Sequence of chain 1.G:
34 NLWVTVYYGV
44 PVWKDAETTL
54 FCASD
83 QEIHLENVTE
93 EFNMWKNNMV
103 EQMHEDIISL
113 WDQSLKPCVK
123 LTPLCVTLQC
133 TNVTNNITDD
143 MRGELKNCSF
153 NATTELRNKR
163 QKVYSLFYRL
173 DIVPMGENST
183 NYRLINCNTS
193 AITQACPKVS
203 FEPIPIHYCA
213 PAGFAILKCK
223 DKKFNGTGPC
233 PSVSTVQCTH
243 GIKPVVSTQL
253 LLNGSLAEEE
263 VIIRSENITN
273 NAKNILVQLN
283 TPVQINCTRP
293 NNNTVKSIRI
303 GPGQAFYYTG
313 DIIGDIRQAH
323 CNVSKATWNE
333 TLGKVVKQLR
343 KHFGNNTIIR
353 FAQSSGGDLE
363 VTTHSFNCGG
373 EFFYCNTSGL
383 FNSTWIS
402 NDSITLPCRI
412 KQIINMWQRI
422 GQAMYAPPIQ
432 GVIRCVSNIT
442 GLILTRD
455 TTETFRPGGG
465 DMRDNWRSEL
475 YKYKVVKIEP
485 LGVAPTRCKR

The small molecule below binds the protein below.
Small molecule (SMILES): CC(=O)N[C@@H]1[C@@H](O)[C@H](O)[C@@H](CO)O[C@H]1O

Binding-site contacts:
Ligand atom C3 contacts residue ASN288 of chain 1.G at 3.9 Å.
Ligand atom C5 contacts residue ASN288 of chain 1.G at 3.8 Å.
Ligand atom N2 contacts residue ASN288 of chain 1.G at 3.0 Å (h-bond).
Ligand atom C2 contacts residue ASN288 of chain 1.G at 2.5 Å.
Ligand atom C8 contacts residue SER326 of chain 1.G at 3.4 Å.
Ligand atom C2 contacts residue GLN286 of chain 1.G at 4.0 Å.
Ligand atom C8 contacts residue GLN286 of chain 1.G at 4.2 Å.
Ligand atom C5 contacts residue ARG435 of chain 1.G at 4.2 Å.
Ligand atom C8 contacts residue ASN324 of chain 1.G at 3.3 Å.
Ligand atom O6 contacts residue ARG435 of chain 1.G at 3.2 Å (salt-bridge).
Ligand atom C7 contacts residue ASN324 of chain 1.G at 4.1 Å.
Ligand atom O7 contacts residue ASN324 of chain 1.G at 3.7 Å.
Ligand atom O5 contacts residue ASN288 of chain 1.G at 2.4 Å (h-bond).
Ligand atom C7 contacts residue ASN288 of chain 1.G at 3.3 Å.
Ligand atom C6 contacts residue ARG435 of chain 1.G at 3.9 Å.
Ligand atom C5 contacts residue GLN286 of chain 1.G at 4.2 Å.
Ligand atom C8 contacts residue ASN288 of chain 1.G at 4.5 Å.
Ligand atom O5 contacts residue ARG435 of chain 1.G at 3.2 Å (salt-bridge).
Ligand atom C1 contacts residue ASN288 of chain 1.G at 1.5 Å.
Ligand atom C4 contacts residue ASN288 of chain 1.G at 4.3 Å.
Ligand atom C1 contacts residue GLN286 of chain 1.G at 3.6 Å.
Ligand atom C3 contacts residue GLN286 of chain 1.G at 3.7 Å.
Ligand atom N2 contacts residue GLN286 of chain 1.G at 3.9 Å.
Ligand atom O7 contacts residue ASN288 of chain 1.G at 3.1 Å (h-bond).
Ligand atom C1 contacts residue ARG435 of chain 1.G at 4.1 Å.
Ligand atom C8 contacts residue VAL325 of chain 1.G at 3.8 Å (hydrophobic).
Ligand atom O5 contacts residue GLN286 of chain 1.G at 4.4 Å.